A small-molecule ligand and the protein it binds are described below.
Small molecule (SMILES): Nc1ncnc2c1ncn2[C@H]1C[C@H](O)[C@@H](COP(=O)(O)O)O1

Sequence of chain 1.B:
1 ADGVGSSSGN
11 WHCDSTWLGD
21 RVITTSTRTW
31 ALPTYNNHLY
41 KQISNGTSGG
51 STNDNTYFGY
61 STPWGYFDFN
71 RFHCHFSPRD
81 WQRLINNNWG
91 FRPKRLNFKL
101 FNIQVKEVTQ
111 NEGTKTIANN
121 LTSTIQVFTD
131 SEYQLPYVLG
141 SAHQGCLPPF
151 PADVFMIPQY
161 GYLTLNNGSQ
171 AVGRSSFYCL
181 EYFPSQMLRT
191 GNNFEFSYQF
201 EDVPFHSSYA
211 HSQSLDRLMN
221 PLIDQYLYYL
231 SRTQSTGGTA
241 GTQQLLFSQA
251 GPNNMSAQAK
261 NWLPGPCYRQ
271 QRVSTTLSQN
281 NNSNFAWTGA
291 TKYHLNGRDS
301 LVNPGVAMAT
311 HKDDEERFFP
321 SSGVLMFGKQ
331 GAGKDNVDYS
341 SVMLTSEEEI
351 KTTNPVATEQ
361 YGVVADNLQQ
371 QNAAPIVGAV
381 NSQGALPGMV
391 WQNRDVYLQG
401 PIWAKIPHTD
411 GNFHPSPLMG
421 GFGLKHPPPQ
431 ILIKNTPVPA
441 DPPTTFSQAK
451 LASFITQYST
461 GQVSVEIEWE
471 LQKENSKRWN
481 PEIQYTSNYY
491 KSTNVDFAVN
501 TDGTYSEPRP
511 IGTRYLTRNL

Binding-site contacts:
Ligand atom C5' contacts residue DC1 of chain 1.KB at 3.1 Å.
Ligand atom C2 contacts residue PRO204 of chain 1.B at 4.1 Å (hydrophobic).
Ligand atom N1 contacts residue GLY423 of chain 1.B at 3.0 Å (h-bond).
Ligand atom N1 contacts residue PRO415 of chain 1.B at 3.7 Å.
Ligand atom N6 contacts residue GLY421 of chain 1.B at 4.0 Å.
Ligand atom N3 contacts residue PRO415 of chain 1.B at 3.9 Å.
Ligand atom N9 contacts residue HIS414 of chain 1.B at 4.1 Å.
Ligand atom C2 contacts residue PRO415 of chain 1.B at 3.8 Å (hydrophobic).
Ligand atom C8 contacts residue SER416 of chain 1.B at 4.1 Å.
Ligand atom C5 contacts residue PRO415 of chain 1.B at 3.7 Å (hydrophobic).
Ligand atom N6 contacts residue SER416 of chain 1.B at 3.4 Å (h-bond).
Ligand atom N7 contacts residue SER416 of chain 1.B at 3.3 Å.
Ligand atom C6 contacts residue SER416 of chain 1.B at 4.0 Å.
Ligand atom N7 contacts residue PRO204 of chain 1.B at 4.1 Å.
Ligand atom C6 contacts residue PRO415 of chain 1.B at 3.7 Å (hydrophobic).
Ligand atom C2' contacts residue HIS414 of chain 1.B at 3.2 Å.
Ligand atom C6 contacts residue PRO204 of chain 1.B at 3.9 Å (hydrophobic).
Ligand atom C4 contacts residue PRO204 of chain 1.B at 4.0 Å (hydrophobic).
Ligand atom OP2 contacts residue DC1 of chain 1.KB at 2.5 Å (h-bond).
Ligand atom C4' contacts residue DC1 of chain 1.KB at 3.9 Å.
Ligand atom N7 contacts residue HIS414 of chain 1.B at 3.6 Å.
Ligand atom N7 contacts residue ASN393 of chain 1.B at 4.0 Å.
Ligand atom O4' contacts residue DC1 of chain 1.KB at 3.9 Å.
Ligand atom C2' contacts residue PRO415 of chain 1.B at 3.8 Å (hydrophobic).
Ligand atom C5 contacts residue SER416 of chain 1.B at 3.8 Å.
Ligand atom C1' contacts residue PRO415 of chain 1.B at 3.7 Å (hydrophobic).
Ligand atom C5 contacts residue PRO204 of chain 1.B at 3.8 Å (hydrophobic).
Ligand atom C8 contacts residue HIS414 of chain 1.B at 3.0 Å.
Ligand atom O5' contacts residue DC1 of chain 1.KB at 2.5 Å (h-bond).
Ligand atom C6 contacts residue VAL203 of chain 1.B at 4.1 Å (hydrophobic).
Ligand atom C2 contacts residue GLY423 of chain 1.B at 3.4 Å.
Ligand atom C2 contacts residue VAL203 of chain 1.B at 4.1 Å (hydrophobic).
Ligand atom OP1 contacts residue DC1 of chain 1.KB at 2.5 Å (h-bond).
Ligand atom N1 contacts residue VAL203 of chain 1.B at 3.5 Å.
Ligand atom P contacts residue DC1 of chain 1.KB at 1.6 Å.
Ligand atom C6 contacts residue GLY423 of chain 1.B at 3.9 Å.
Ligand atom N6 contacts residue PHE422 of chain 1.B at 4.0 Å.
Ligand atom N9 contacts residue PRO415 of chain 1.B at 4.0 Å.
Ligand atom N6 contacts residue GLY423 of chain 1.B at 3.5 Å (h-bond).
Ligand atom C4 contacts residue PRO415 of chain 1.B at 3.8 Å (hydrophobic).